Sequence of chain 1.B:
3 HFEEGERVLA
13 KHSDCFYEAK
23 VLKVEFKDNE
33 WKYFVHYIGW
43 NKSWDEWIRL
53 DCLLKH

Binding-site contacts:
Ligand atom NZ contacts residue HIS14 of chain 1.B at 4.0 Å.
Ligand atom CM1 contacts residue TYR39 of chain 1.B at 3.7 Å (hydrophobic).
Ligand atom CE contacts residue HIS14 of chain 1.B at 3.8 Å.
Ligand atom CB contacts residue TRP46 of chain 1.B at 4.4 Å (hydrophobic).
Ligand atom CM3 contacts residue TYR39 of chain 1.B at 4.1 Å (hydrophobic).
Ligand atom CM3 contacts residue TRP42 of chain 1.B at 3.1 Å (hydrophobic).
Ligand atom CM2 contacts residue TYR39 of chain 1.B at 3.3 Å (hydrophobic).
Ligand atom NZ contacts residue TYR39 of chain 1.B at 3.9 Å.
Ligand atom NZ contacts residue TRP42 of chain 1.B at 4.4 Å.
Ligand atom CG contacts residue TRP46 of chain 1.B at 3.6 Å (hydrophobic).
Ligand atom CM3 contacts residue TYR19 of chain 1.B at 3.8 Å (hydrophobic).
Ligand atom CM1 contacts residue HIS14 of chain 1.B at 3.3 Å.
Ligand atom CE contacts residue TYR19 of chain 1.B at 4.1 Å (hydrophobic).
Ligand atom CM2 contacts residue TRP46 of chain 1.B at 3.6 Å (hydrophobic).
Ligand atom CD contacts residue TRP46 of chain 1.B at 4.4 Å (hydrophobic).
Ligand atom CM2 contacts residue HIS14 of chain 1.B at 4.5 Å.
Ligand atom CD contacts residue TRP42 of chain 1.B at 3.3 Å (hydrophobic).
Ligand atom NZ contacts residue TYR19 of chain 1.B at 4.3 Å.
Ligand atom CG contacts residue TRP42 of chain 1.B at 4.2 Å (hydrophobic).
Ligand atom CM1 contacts residue TYR19 of chain 1.B at 3.6 Å (hydrophobic).

The protein below binds the small molecule below.
Small molecule (SMILES): C[N+](C)(C)CCCC[C@H](N)C(=O)O